Sequence of chain 39.B:
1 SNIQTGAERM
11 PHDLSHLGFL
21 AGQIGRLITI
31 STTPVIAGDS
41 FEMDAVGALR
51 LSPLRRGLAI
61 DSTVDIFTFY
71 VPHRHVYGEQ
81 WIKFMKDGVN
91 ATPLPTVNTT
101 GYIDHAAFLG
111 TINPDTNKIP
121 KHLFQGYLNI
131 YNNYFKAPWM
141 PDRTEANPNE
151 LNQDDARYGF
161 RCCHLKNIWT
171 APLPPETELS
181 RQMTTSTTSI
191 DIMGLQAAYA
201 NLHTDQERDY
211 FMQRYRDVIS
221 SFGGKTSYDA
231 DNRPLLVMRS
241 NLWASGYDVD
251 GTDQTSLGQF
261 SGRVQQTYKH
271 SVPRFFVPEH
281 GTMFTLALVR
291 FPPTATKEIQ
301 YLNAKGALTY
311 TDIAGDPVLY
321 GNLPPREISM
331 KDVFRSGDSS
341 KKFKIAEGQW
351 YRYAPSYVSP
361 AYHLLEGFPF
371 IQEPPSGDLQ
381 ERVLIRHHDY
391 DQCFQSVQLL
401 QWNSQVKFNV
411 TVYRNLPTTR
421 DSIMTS

Sequence of chain 20.B:
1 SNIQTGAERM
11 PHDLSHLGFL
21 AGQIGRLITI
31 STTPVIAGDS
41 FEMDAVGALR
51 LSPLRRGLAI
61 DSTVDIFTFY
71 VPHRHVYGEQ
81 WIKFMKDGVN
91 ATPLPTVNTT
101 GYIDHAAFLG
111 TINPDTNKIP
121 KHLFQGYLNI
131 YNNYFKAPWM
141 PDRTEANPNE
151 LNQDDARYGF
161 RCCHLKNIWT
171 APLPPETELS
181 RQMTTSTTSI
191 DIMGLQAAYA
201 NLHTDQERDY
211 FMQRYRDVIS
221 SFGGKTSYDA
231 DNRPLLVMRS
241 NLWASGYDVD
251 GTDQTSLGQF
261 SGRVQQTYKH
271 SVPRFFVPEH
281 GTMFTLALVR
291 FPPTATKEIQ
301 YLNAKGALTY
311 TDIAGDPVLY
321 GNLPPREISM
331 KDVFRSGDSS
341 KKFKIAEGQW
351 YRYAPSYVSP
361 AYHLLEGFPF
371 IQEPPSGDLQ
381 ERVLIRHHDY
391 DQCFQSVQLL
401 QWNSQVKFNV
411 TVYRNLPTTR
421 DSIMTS

The protein below binds the small molecule below.
Small molecule (SMILES): Nc1ccn([C@H]2C[C@H](O)[C@@H](CO[P](=O)(O)O[C@H]3C[C@H](n4cnc5c(N)ncnc54)O[C@@H]3CO[P](=O)(O)O[C@H]3C[C@H](n4cnc5c(N)ncnc54)O[C@@H]3CO[P](=O)(O)O[C@H]3C[C@H](n4cnc5c(N)ncnc54)O[C@@H]3COP(=O)(O)O)O2)c(=O)n1

Binding-site contacts:
Ligand atom O3' contacts residue TYR31 of chain 20.D at 3.2 Å (h-bond).
Ligand atom C4' contacts residue GLY6 of chain 39.B at 3.1 Å.
Ligand atom O5' contacts residue ARG28 of chain 20.D at 3.1 Å (salt-bridge).
Ligand atom P contacts residue ARG420 of chain 16.B at 2.5 Å.
Ligand atom N6 contacts residue ASP217 of chain 20.B at 2.8 Å (salt-bridge).
Ligand atom O3' contacts residue THR5 of chain 39.B at 3.1 Å (h-bond).
Ligand atom O4' contacts residue GLY6 of chain 39.B at 2.9 Å.
Ligand atom C5' contacts residue ARG28 of chain 20.D at 2.8 Å.
Ligand atom O5' contacts residue ARG420 of chain 16.B at 2.9 Å (salt-bridge).
Ligand atom OP2 contacts residue GLU207 of chain 20.B at 2.0 Å (salt-bridge).
Ligand atom OP1 contacts residue ARG420 of chain 16.B at 2.4 Å (salt-bridge).
Ligand atom O3' contacts residue GLY6 of chain 39.B at 2.3 Å (h-bond).
Ligand atom C5 contacts residue ALA27 of chain 20.D at 2.9 Å (hydrophobic).
Ligand atom O3' contacts residue ARG420 of chain 16.B at 1.7 Å (salt-bridge).
Ligand atom C8 contacts residue ALA27 of chain 20.D at 2.0 Å (hydrophobic).
Ligand atom C1' contacts residue GLY6 of chain 39.B at 2.9 Å.
Ligand atom N6 contacts residue GLY26 of chain 20.D at 3.1 Å.
Ligand atom O5' contacts residue TYR31 of chain 20.D at 2.2 Å (h-bond).
Ligand atom C3' contacts residue GLY6 of chain 39.B at 3.2 Å.
Ligand atom C4' contacts residue ARG420 of chain 16.B at 3.4 Å.
Ligand atom N7 contacts residue GLY26 of chain 20.D at 2.7 Å.
Ligand atom O4' contacts residue ARG420 of chain 16.B at 3.2 Å (salt-bridge).
Ligand atom OP2 contacts residue ARG420 of chain 16.B at 3.4 Å (salt-bridge).
Ligand atom C5 contacts residue GLY26 of chain 20.D at 3.5 Å.
Ligand atom C6 contacts residue ALA7 of chain 39.B at 2.7 Å (hydrophobic).
Ligand atom OP1 contacts residue ARG28 of chain 20.D at 2.7 Å (salt-bridge).
Ligand atom P contacts residue GLU207 of chain 20.B at 3.4 Å.
Ligand atom OP1 contacts residue PHE211 of chain 20.B at 2.1 Å.
Ligand atom N9 contacts residue ALA27 of chain 20.D at 3.1 Å.
Ligand atom N7 contacts residue ALA27 of chain 20.D at 1.6 Å.
Ligand atom C5 contacts residue ALA7 of chain 39.B at 2.7 Å (hydrophobic).
Ligand atom C8 contacts residue ARG28 of chain 20.D at 3.1 Å.
Ligand atom OP1 contacts residue THR418 of chain 16.B at 3.2 Å.
Ligand atom C4' contacts residue THR5 of chain 39.B at 2.6 Å.
Ligand atom N6 contacts residue ALA27 of chain 20.D at 3.2 Å (h-bond).
Ligand atom P contacts residue ARG28 of chain 20.D at 3.4 Å.
Ligand atom P contacts residue TYR31 of chain 20.D at 3.5 Å.
Ligand atom C5' contacts residue THR5 of chain 39.B at 3.1 Å.
Ligand atom C5' contacts residue TYR31 of chain 20.D at 3.0 Å (hydrophobic).
Ligand atom C3' contacts residue THR5 of chain 39.B at 3.2 Å.

Sequence of chain 16.B:
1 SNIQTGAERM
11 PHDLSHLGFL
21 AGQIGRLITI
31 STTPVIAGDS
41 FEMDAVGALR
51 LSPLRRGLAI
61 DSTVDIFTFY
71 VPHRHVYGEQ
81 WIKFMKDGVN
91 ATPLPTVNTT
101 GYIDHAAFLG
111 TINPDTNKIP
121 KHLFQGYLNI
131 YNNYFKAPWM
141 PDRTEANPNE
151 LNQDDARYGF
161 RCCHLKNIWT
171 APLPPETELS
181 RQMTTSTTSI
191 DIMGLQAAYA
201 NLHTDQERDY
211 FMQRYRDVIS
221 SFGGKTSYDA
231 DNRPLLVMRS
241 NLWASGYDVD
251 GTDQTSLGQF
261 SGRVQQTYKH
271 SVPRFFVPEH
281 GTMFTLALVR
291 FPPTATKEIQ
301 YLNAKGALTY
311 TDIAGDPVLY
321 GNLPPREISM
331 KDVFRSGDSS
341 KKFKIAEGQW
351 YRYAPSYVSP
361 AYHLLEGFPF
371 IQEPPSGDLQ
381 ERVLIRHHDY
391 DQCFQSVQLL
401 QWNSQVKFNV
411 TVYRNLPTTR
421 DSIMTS

Sequence of chain 20.D:
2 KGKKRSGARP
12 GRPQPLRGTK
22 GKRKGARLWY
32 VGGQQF